Binding-site contacts:
Ligand atom NAF contacts residue LYS56 of chain 1.B at 3.5 Å.
Ligand atom NAG contacts residue VAL37 of chain 1.B at 3.6 Å.
Ligand atom CBE contacts residue ASP166 of chain 1.B at 3.1 Å.
Ligand atom CBI contacts residue ASP111 of chain 1.B at 3.2 Å.
Ligand atom CAW contacts residue THR165 of chain 1.B at 3.7 Å.
Ligand atom CBH contacts residue VAL37 of chain 1.B at 3.5 Å (hydrophobic).
Ligand atom CAW contacts residue MET77 of chain 1.B at 3.7 Å (hydrophobic).
Ligand atom C2 contacts residue ALA54 of chain 1.B at 3.3 Å (hydrophobic).
Ligand atom N1 contacts residue ALA54 of chain 1.B at 3.4 Å.
Ligand atom CAZ contacts residue MET101 of chain 1.B at 3.8 Å (hydrophobic).
Ligand atom CBJ contacts residue ARG152 of chain 1.B at 3.8 Å.
Ligand atom C2 contacts residue GLN102 of chain 1.B at 3.3 Å.
Ligand atom C4 contacts residue MET104 of chain 1.B at 3.5 Å (hydrophobic).
Ligand atom CBC contacts residue LYS56 of chain 1.B at 3.7 Å.
Ligand atom CAS contacts residue VAL37 of chain 1.B at 3.6 Å (hydrophobic).
Ligand atom CBF contacts residue ASP166 of chain 1.B at 3.6 Å.
Ligand atom CAU contacts residue MET101 of chain 1.B at 3.7 Å (hydrophobic).
Ligand atom C6 contacts residue LEU155 of chain 1.B at 3.6 Å (hydrophobic).
Ligand atom NAF contacts residue LEU99 of chain 1.B at 3.6 Å.
Ligand atom CBI contacts residue CYS108 of chain 1.B at 2.5 Å (hydrophobic).
Ligand atom CBD contacts residue MET101 of chain 1.B at 3.6 Å (hydrophobic).
Ligand atom CBD contacts residue LEU99 of chain 1.B at 3.7 Å (hydrophobic).
Ligand atom N3 contacts residue LEU103 of chain 1.B at 3.7 Å.
Ligand atom CAX contacts residue MET77 of chain 1.B at 3.8 Å (hydrophobic).
Ligand atom C2 contacts residue LEU155 of chain 1.B at 3.7 Å (hydrophobic).
Ligand atom N1 contacts residue LEU155 of chain 1.B at 3.4 Å.
Ligand atom N3 contacts residue MET104 of chain 1.B at 2.8 Å (h-bond).
Ligand atom CBB contacts residue LYS56 of chain 1.B at 3.7 Å.
Ligand atom CAY contacts residue CYS86 of chain 1.B at 3.6 Å (hydrophobic).
Ligand atom NAE contacts residue LYS56 of chain 1.B at 3.8 Å.
Ligand atom CBD contacts residue LYS56 of chain 1.B at 3.3 Å.
Ligand atom CAW contacts residue ASP166 of chain 1.B at 3.7 Å.
Ligand atom CAX contacts residue PHE167 of chain 1.B at 3.6 Å (hydrophobic).
Ligand atom C2 contacts residue MET104 of chain 1.B at 3.4 Å (hydrophobic).
Ligand atom CAR contacts residue GLY30 of chain 1.B at 3.7 Å.
Ligand atom CBE contacts residue THR165 of chain 1.B at 3.5 Å.
Ligand atom NAC contacts residue MET104 of chain 1.B at 2.9 Å (h-bond).
Ligand atom CBJ contacts residue CYS108 of chain 1.B at 1.8 Å (hydrophobic).
Ligand atom CAT contacts residue CYS108 of chain 1.B at 3.5 Å (hydrophobic).
Ligand atom CAX contacts residue THR165 of chain 1.B at 3.8 Å.

This small molecule binds to this protein.
Small molecule (SMILES): CCC(=O)Nc1cccc(-c2c[nH]c3ncnc(Nc4ccc5c(cnn5Cc5ccccc5)c4)c23)c1

Sequence of chain 1.B:
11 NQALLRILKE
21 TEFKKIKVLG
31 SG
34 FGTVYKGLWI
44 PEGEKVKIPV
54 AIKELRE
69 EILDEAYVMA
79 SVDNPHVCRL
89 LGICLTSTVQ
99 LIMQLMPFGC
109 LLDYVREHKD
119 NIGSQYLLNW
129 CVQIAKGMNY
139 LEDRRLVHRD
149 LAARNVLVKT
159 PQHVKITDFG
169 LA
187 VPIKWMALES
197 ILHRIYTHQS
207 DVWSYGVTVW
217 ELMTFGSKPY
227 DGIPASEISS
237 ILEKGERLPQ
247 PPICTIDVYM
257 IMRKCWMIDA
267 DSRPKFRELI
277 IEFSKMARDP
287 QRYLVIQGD